This small molecule binds to this protein.
Small molecule (SMILES): N[C@@H](CC(=O)O)C(=O)O

Sequence of chain 1.D:
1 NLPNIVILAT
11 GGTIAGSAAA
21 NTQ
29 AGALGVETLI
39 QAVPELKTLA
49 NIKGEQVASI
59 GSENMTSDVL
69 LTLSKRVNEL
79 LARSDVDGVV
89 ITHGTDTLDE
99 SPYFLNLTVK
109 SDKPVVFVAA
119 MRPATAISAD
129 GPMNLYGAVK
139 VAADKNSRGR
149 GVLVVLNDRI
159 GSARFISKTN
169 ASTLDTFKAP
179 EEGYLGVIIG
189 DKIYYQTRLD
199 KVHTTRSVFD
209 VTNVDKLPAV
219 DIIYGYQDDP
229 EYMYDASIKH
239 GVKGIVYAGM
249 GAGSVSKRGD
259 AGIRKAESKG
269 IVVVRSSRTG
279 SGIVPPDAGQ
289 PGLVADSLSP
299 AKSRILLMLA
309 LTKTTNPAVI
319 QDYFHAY

Sequence of chain 1.B:
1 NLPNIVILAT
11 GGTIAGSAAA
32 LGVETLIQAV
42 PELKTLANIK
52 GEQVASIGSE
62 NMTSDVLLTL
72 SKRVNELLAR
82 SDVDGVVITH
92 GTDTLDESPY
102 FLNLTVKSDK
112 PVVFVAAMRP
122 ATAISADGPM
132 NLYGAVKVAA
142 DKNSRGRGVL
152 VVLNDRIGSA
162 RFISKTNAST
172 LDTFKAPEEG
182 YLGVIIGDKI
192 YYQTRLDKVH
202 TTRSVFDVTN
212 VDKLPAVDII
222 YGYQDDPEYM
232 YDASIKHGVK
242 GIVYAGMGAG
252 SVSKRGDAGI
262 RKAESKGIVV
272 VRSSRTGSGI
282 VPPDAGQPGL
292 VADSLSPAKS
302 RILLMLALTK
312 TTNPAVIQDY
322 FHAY

Binding-site contacts:
Ligand atom CA contacts residue THR13 of chain 1.B at 3.1 Å.
Ligand atom OD2 contacts residue THR93 of chain 1.B at 2.8 Å (h-bond).
Ligand atom CA contacts residue GLU61 of chain 1.B at 4.2 Å.
Ligand atom C contacts residue GLY59 of chain 1.B at 4.2 Å.
Ligand atom C contacts residue SER60 of chain 1.B at 3.2 Å.
Ligand atom CB contacts residue THR13 of chain 1.B at 3.1 Å.
Ligand atom C contacts residue GLY92 of chain 1.B at 3.7 Å.
Ligand atom N contacts residue GLU61 of chain 1.B at 3.1 Å (salt-bridge).
Ligand atom OXT contacts residue GLU61 of chain 1.B at 4.2 Å.
Ligand atom CB contacts residue ASP94 of chain 1.B at 3.4 Å.
Ligand atom OD1 contacts residue MET119 of chain 1.B at 4.2 Å.
Ligand atom O contacts residue GLY92 of chain 1.B at 3.4 Å.
Ligand atom CG contacts residue ALA118 of chain 1.B at 4.1 Å (hydrophobic).
Ligand atom OXT contacts residue THR13 of chain 1.B at 4.1 Å.
Ligand atom CA contacts residue ASP94 of chain 1.B at 3.6 Å.
Ligand atom C contacts residue GLU61 of chain 1.B at 4.2 Å.
Ligand atom OD1 contacts residue THR13 of chain 1.B at 3.3 Å (h-bond).
Ligand atom OD1 contacts residue THR93 of chain 1.B at 2.4 Å (h-bond).
Ligand atom OXT contacts residue GLY59 of chain 1.B at 3.1 Å.
Ligand atom O contacts residue ASP94 of chain 1.B at 3.0 Å (salt-bridge).
Ligand atom OD2 contacts residue ALA118 of chain 1.B at 4.1 Å.
Ligand atom CG contacts residue THR93 of chain 1.B at 2.8 Å.
Ligand atom CB contacts residue THR93 of chain 1.B at 3.5 Å.
Ligand atom C contacts residue THR13 of chain 1.B at 4.2 Å.
Ligand atom CG contacts residue THR13 of chain 1.B at 2.9 Å.
Ligand atom OD2 contacts residue THR13 of chain 1.B at 3.1 Å (h-bond).
Ligand atom C contacts residue THR93 of chain 1.B at 3.9 Å.
Ligand atom OXT contacts residue GLY12 of chain 1.B at 3.5 Å.
Ligand atom OXT contacts residue SER60 of chain 1.B at 2.6 Å (h-bond).
Ligand atom O contacts residue SER60 of chain 1.B at 2.4 Å (h-bond).
Ligand atom C contacts residue ASP94 of chain 1.B at 3.9 Å.
Ligand atom O contacts residue GLU61 of chain 1.B at 4.1 Å.
Ligand atom N contacts residue ASP94 of chain 1.B at 3.1 Å (salt-bridge).
Ligand atom OD1 contacts residue ALA118 of chain 1.B at 3.4 Å (h-bond).
Ligand atom OD2 contacts residue GLY12 of chain 1.B at 4.1 Å.
Ligand atom OD2 contacts residue GLY92 of chain 1.B at 3.1 Å.
Ligand atom CG contacts residue GLY92 of chain 1.B at 4.3 Å.
Ligand atom N contacts residue THR13 of chain 1.B at 4.0 Å.
Ligand atom OXT contacts residue GLY92 of chain 1.B at 3.5 Å.
Ligand atom O contacts residue THR93 of chain 1.B at 3.1 Å (h-bond).